A protein and the small-molecule ligand that binds it are described below.
Small molecule (SMILES): CCCCC=O

Sequence of chain 1.A:
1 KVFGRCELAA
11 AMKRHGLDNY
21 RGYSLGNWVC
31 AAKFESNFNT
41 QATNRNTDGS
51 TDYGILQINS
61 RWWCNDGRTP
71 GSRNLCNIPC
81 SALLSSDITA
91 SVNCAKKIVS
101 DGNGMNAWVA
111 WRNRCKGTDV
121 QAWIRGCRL

Binding-site contacts:
Ligand atom C4 contacts residue ALA107 of chain 1.A at 3.6 Å (hydrophobic).
Ligand atom O1 contacts residue ASN59 of chain 1.A at 2.8 Å (h-bond).
Ligand atom C2 contacts residue LEU56 of chain 1.A at 4.3 Å (hydrophobic).
Ligand atom O1 contacts residue GLN57 of chain 1.A at 3.9 Å.
Ligand atom C3 contacts residue TRP108 of chain 1.A at 4.3 Å (hydrophobic).
Ligand atom C4 contacts residue TRP108 of chain 1.A at 3.8 Å (hydrophobic).
Ligand atom C3 contacts residue GLN57 of chain 1.A at 3.1 Å.
Ligand atom C1 contacts residue ASN59 of chain 1.A at 3.9 Å.
Ligand atom C3 contacts residue ASP52 of chain 1.A at 4.5 Å.
Ligand atom C5 contacts residue VAL109 of chain 1.A at 3.2 Å (hydrophobic).
Ligand atom C4 contacts residue GLU35 of chain 1.A at 3.8 Å.
Ligand atom C4 contacts residue VAL109 of chain 1.A at 4.0 Å (hydrophobic).
Ligand atom C1 contacts residue GLN57 of chain 1.A at 4.1 Å.
Ligand atom C2 contacts residue GLN57 of chain 1.A at 3.3 Å.
Ligand atom C1 contacts residue ALA107 of chain 1.A at 4.1 Å (hydrophobic).
Ligand atom C1 contacts residue ILE58 of chain 1.A at 4.4 Å (hydrophobic).
Ligand atom C4 contacts residue GLN57 of chain 1.A at 3.9 Å.
Ligand atom O1 contacts residue ILE98 of chain 1.A at 4.2 Å.
Ligand atom C5 contacts residue TRP108 of chain 1.A at 3.8 Å (hydrophobic).
Ligand atom C1 contacts residue TRP63 of chain 1.A at 4.2 Å (hydrophobic).
Ligand atom C3 contacts residue ALA107 of chain 1.A at 3.9 Å (hydrophobic).
Ligand atom C2 contacts residue ALA107 of chain 1.A at 3.7 Å (hydrophobic).
Ligand atom C2 contacts residue ASN59 of chain 1.A at 4.5 Å.
Ligand atom C2 contacts residue TRP108 of chain 1.A at 3.6 Å (hydrophobic).
Ligand atom C2 contacts residue ILE58 of chain 1.A at 4.4 Å (hydrophobic).
Ligand atom C5 contacts residue ALA107 of chain 1.A at 3.2 Å (hydrophobic).
Ligand atom C5 contacts residue GLU35 of chain 1.A at 4.3 Å.
Ligand atom O1 contacts residue ILE58 of chain 1.A at 3.5 Å.
Ligand atom O1 contacts residue TRP63 of chain 1.A at 3.4 Å.